A protein and the small-molecule ligand that binds it are described below.
Small molecule (SMILES): CC(=O)N[C@H]1[C@H](O[C@H]2[C@H](O)[C@@H](NC(C)=O)CO[C@@H]2CO)O[C@H](CO)[C@@H](O[C@@H]2O[C@H](CO[C@H]3O[C@H](CO)[C@@H](O)[C@H](O[C@H]4O[C@H](CO)[C@@H](O)[C@H](O)[C@@H]4O)[C@@H]3O)[C@@H](O)[C@H](O)[C@@H]2O)[C@@H]1O

Sequence of chain 1.C:
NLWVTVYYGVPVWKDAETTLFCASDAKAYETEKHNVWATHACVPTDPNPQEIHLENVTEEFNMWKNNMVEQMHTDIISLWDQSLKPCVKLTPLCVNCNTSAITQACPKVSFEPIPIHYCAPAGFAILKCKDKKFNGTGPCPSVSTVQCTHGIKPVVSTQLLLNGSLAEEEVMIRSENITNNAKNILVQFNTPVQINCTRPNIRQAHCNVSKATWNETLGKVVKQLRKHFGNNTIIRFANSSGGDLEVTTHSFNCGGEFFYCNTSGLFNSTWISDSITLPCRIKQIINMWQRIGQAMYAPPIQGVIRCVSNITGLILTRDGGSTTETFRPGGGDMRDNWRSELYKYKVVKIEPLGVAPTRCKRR

Binding-site contacts:
Ligand atom N2 contacts residue SER413 of chain 1.C at 3.6 Å.
Ligand atom C8 contacts residue PHE178 of chain 1.C at 3.4 Å (hydrophobic).
Ligand atom N2 contacts residue ASN230 of chain 1.C at 2.8 Å (h-bond).
Ligand atom C4 contacts residue SER413 of chain 1.C at 4.0 Å.
Ligand atom O5 contacts residue NAG1 of chain 1.V at 3.5 Å (h-bond).
Ligand atom C5 contacts residue ASN230 of chain 1.C at 3.7 Å.
Ligand atom C7 contacts residue GLU179 of chain 1.C at 3.9 Å.
Ligand atom C7 contacts residue GLY346 of chain 1.C at 3.5 Å.
Ligand atom C3 contacts residue ASN230 of chain 1.C at 3.7 Å.
Ligand atom C4 contacts residue ASN230 of chain 1.C at 4.1 Å.
Ligand atom C8 contacts residue CYS411 of chain 1.C at 3.5 Å (hydrophobic).
Ligand atom C2 contacts residue SER413 of chain 1.C at 3.1 Å.
Ligand atom C8 contacts residue CYS345 of chain 1.C at 3.3 Å (hydrophobic).
Ligand atom C5 contacts residue SER413 of chain 1.C at 3.0 Å.
Ligand atom C1 contacts residue SER413 of chain 1.C at 1.6 Å.
Ligand atom O2 contacts residue ARG410 of chain 1.C at 3.9 Å.
Ligand atom C2 contacts residue GLU179 of chain 1.C at 3.5 Å.
Ligand atom O6 contacts residue SER177 of chain 1.C at 4.0 Å.
Ligand atom O7 contacts residue PHE178 of chain 1.C at 2.9 Å (h-bond).
Ligand atom C7 contacts residue PHE178 of chain 1.C at 3.0 Å (hydrophobic).
Ligand atom C7 contacts residue CYS411 of chain 1.C at 3.9 Å (hydrophobic).
Ligand atom O3 contacts residue ILE405 of chain 1.C at 3.4 Å.
Ligand atom O5 contacts residue ASN230 of chain 1.C at 2.3 Å (h-bond).
Ligand atom C1 contacts residue ASN230 of chain 1.C at 1.5 Å.
Ligand atom O5 contacts residue SER413 of chain 1.C at 2.2 Å (h-bond).
Ligand atom O4 contacts residue ARG410 of chain 1.C at 3.3 Å (salt-bridge).
Ligand atom C3 contacts residue ARG410 of chain 1.C at 4.1 Å.
Ligand atom C8 contacts residue VAL222 of chain 1.C at 4.0 Å (hydrophobic).
Ligand atom O7 contacts residue GLY346 of chain 1.C at 3.0 Å (h-bond).
Ligand atom N2 contacts residue PHE178 of chain 1.C at 3.6 Å.
Ligand atom C8 contacts residue LEU229 of chain 1.C at 4.0 Å (hydrophobic).
Ligand atom C3 contacts residue SER413 of chain 1.C at 3.7 Å.
Ligand atom C5 contacts residue NAG1 of chain 1.V at 4.0 Å.
Ligand atom O3 contacts residue PRO180 of chain 1.C at 3.5 Å.
Ligand atom C2 contacts residue ASN230 of chain 1.C at 2.3 Å.
Ligand atom N2 contacts residue GLU179 of chain 1.C at 3.2 Å.
Ligand atom C6 contacts residue NAG1 of chain 1.V at 3.4 Å.
Ligand atom C6 contacts residue SER177 of chain 1.C at 3.6 Å.
Ligand atom C8 contacts residue ASN344 of chain 1.C at 3.8 Å.
Ligand atom C8 contacts residue GLY346 of chain 1.C at 3.2 Å.